Sequence of chain 1.B:
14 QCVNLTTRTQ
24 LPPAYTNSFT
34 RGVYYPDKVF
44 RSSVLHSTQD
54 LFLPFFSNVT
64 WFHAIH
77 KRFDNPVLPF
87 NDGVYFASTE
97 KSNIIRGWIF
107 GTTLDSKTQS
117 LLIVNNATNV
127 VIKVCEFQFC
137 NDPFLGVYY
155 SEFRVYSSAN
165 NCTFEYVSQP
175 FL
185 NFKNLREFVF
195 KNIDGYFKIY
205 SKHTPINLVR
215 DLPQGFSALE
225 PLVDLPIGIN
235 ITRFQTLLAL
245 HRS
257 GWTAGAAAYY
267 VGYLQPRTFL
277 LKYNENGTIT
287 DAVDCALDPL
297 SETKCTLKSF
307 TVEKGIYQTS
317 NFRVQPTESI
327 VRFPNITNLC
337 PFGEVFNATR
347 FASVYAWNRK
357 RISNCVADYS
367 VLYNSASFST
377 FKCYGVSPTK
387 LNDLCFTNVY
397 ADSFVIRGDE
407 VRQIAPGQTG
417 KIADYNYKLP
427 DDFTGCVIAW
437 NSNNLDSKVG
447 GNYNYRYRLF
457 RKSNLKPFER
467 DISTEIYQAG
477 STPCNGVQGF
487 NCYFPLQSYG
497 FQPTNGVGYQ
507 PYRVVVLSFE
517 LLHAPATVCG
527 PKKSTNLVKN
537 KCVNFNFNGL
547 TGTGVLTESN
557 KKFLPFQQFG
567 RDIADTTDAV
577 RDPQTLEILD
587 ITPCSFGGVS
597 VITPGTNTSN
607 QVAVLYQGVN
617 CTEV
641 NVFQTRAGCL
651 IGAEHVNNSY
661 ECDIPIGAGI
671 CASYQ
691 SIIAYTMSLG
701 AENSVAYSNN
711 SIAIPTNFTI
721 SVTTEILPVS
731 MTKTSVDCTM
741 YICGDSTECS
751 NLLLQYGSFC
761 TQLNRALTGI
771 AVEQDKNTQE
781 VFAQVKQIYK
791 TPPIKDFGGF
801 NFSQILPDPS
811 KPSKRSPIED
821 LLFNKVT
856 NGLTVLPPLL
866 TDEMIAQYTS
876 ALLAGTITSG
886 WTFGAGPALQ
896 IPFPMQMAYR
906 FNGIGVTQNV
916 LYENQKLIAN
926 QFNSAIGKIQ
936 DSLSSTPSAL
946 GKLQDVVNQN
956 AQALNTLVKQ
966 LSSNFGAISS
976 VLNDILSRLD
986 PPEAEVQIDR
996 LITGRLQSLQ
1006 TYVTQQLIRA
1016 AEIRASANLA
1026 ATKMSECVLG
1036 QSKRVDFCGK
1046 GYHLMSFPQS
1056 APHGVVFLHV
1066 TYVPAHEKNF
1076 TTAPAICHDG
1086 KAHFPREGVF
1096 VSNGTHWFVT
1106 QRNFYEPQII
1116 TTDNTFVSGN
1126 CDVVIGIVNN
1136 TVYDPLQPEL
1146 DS

This protein binds this small molecule.
Small molecule (SMILES): CC(=O)N[C@H]1[C@H](O[C@H]2[C@H](O)[C@@H](NC(C)=O)CO[C@@H]2CO)O[C@H](CO)[C@@H](O)[C@@H]1O

Binding-site contacts:
Ligand atom O6 contacts residue HIS1071 of chain 1.B at 4.5 Å.
Ligand atom C8 contacts residue LEU922 of chain 1.B at 4.3 Å (hydrophobic).
Ligand atom C5 contacts residue ASN717 of chain 1.B at 3.7 Å.
Ligand atom C5 contacts residue GLN926 of chain 1.B at 4.2 Å.
Ligand atom C8 contacts residue THR716 of chain 1.B at 4.3 Å.
Ligand atom C6 contacts residue LEU922 of chain 1.B at 4.4 Å (hydrophobic).
Ligand atom N2 contacts residue ASN717 of chain 1.B at 2.9 Å (h-bond).
Ligand atom C3 contacts residue ASN717 of chain 1.B at 3.8 Å.
Ligand atom O7 contacts residue ASN717 of chain 1.B at 3.1 Å (h-bond).
Ligand atom C7 contacts residue ASN717 of chain 1.B at 3.2 Å.
Ligand atom C3 contacts residue LEU922 of chain 1.B at 4.3 Å (hydrophobic).
Ligand atom C2 contacts residue ASN717 of chain 1.B at 2.5 Å.
Ligand atom C5 contacts residue LEU922 of chain 1.B at 4.0 Å (hydrophobic).
Ligand atom O7 contacts residue LEU922 of chain 1.B at 3.4 Å.
Ligand atom C1 contacts residue ASN717 of chain 1.B at 1.4 Å.
Ligand atom C4 contacts residue ASN717 of chain 1.B at 4.2 Å.
Ligand atom O4 contacts residue LEU922 of chain 1.B at 4.0 Å.
Ligand atom O6 contacts residue ASN717 of chain 1.B at 4.5 Å.
Ligand atom C1 contacts residue LEU922 of chain 1.B at 4.3 Å (hydrophobic).
Ligand atom O5 contacts residue GLN926 of chain 1.B at 4.5 Å.
Ligand atom C6 contacts residue GLN926 of chain 1.B at 3.9 Å.
Ligand atom C7 contacts residue LEU922 of chain 1.B at 4.0 Å (hydrophobic).
Ligand atom C8 contacts residue ASN717 of chain 1.B at 4.4 Å.
Ligand atom O5 contacts residue ASN717 of chain 1.B at 2.4 Å (h-bond).
Ligand atom O6 contacts residue GLN926 of chain 1.B at 4.2 Å.